Binding-site contacts:
Ligand atom O7 contacts residue PHE368 of chain 1.C at 3.9 Å.
Ligand atom C1 contacts residue ASN340 of chain 1.C at 1.4 Å.
Ligand atom C8 contacts residue ASN340 of chain 1.C at 4.5 Å.
Ligand atom C2 contacts residue ASN340 of chain 1.C at 2.5 Å.
Ligand atom C7 contacts residue ASN340 of chain 1.C at 3.6 Å.
Ligand atom O7 contacts residue ASN340 of chain 1.C at 3.9 Å.
Ligand atom C4 contacts residue ASN340 of chain 1.C at 4.2 Å.
Ligand atom N2 contacts residue ASN340 of chain 1.C at 2.9 Å (h-bond).
Ligand atom O5 contacts residue ASN340 of chain 1.C at 2.4 Å (h-bond).
Ligand atom C3 contacts residue ASN340 of chain 1.C at 3.8 Å.
Ligand atom C7 contacts residue PHE368 of chain 1.C at 4.1 Å (hydrophobic).
Ligand atom C5 contacts residue ASN340 of chain 1.C at 3.7 Å.
Ligand atom C8 contacts residue PHE368 of chain 1.C at 3.8 Å (hydrophobic).

This protein binds this small molecule.
Small molecule (SMILES): CC(=O)N[C@@H]1[C@@H](O)[C@H](O)[C@@H](CO)O[C@H]1O

Sequence of chain 1.C:
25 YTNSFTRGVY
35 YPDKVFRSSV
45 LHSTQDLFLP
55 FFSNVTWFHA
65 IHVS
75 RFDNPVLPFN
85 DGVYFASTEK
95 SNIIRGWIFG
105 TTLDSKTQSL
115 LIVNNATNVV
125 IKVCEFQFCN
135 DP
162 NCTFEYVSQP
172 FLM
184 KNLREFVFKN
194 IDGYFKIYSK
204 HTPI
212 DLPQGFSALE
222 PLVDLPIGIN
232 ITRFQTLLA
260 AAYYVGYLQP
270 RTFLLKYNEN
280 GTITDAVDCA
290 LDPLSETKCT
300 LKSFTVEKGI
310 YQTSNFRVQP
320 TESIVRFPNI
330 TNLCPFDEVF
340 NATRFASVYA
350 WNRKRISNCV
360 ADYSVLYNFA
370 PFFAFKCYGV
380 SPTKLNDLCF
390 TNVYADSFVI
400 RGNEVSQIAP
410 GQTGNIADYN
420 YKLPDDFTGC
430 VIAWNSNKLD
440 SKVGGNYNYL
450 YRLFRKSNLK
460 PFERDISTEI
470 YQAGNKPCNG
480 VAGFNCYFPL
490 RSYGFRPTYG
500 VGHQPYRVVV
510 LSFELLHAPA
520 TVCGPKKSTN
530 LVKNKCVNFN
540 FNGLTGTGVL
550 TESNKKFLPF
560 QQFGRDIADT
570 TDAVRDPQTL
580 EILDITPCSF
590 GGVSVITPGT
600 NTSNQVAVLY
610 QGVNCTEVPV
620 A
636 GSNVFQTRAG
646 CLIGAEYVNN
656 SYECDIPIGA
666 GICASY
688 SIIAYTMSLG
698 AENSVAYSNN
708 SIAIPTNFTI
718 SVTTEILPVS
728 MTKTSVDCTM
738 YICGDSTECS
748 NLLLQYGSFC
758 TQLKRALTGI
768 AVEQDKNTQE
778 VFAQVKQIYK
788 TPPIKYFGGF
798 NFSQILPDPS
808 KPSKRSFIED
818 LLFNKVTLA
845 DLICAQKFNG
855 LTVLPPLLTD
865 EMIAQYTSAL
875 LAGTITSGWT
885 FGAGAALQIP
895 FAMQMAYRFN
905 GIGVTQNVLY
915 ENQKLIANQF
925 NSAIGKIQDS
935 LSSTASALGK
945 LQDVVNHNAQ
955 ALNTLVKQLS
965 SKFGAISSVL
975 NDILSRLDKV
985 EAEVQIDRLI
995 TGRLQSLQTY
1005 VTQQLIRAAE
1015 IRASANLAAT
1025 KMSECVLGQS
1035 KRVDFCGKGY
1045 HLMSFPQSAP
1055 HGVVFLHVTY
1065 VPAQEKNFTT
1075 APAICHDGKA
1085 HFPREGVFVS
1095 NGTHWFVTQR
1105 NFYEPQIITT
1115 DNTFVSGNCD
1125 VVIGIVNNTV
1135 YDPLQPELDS